Sequence of chain 2.A:
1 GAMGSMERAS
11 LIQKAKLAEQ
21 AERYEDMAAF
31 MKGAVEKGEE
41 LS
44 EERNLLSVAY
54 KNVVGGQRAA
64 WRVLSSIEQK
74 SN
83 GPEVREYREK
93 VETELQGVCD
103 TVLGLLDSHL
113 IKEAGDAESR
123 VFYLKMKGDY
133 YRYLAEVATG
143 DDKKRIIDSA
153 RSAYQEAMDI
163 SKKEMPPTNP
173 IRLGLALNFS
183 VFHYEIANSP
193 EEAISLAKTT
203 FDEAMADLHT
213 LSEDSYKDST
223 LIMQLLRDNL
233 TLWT

The small molecule below binds the protein below.
Small molecule (SMILES): COc1cc(C=O)ccc1-n1ccnc1-c1ccccc1

Binding-site contacts:
Ligand atom C01 contacts residue LYS127 of chain 2.A at 1.4 Å.
Ligand atom C20 contacts residue TRP13 of chain 2.B at 3.5 Å (hydrophobic).
Ligand atom C12 contacts residue ASN47 of chain 2.A at 3.5 Å.
Ligand atom C19 contacts residue TRP13 of chain 2.B at 3.7 Å (hydrophobic).
Ligand atom C10 contacts residue ILE173 of chain 2.A at 3.5 Å (hydrophobic).
Ligand atom C12 contacts residue CSO43 of chain 2.A at 3.5 Å.
Ligand atom C04 contacts residue ILE173 of chain 2.A at 4.2 Å (hydrophobic).
Ligand atom C11 contacts residue PHE124 of chain 2.A at 3.8 Å (hydrophobic).
Ligand atom C10 contacts residue PHE124 of chain 2.A at 3.5 Å (hydrophobic).
Ligand atom C03 contacts residue TRP13 of chain 2.B at 3.7 Å (hydrophobic).
Ligand atom C13 contacts residue ASN47 of chain 2.A at 4.0 Å.
Ligand atom C01 contacts residue TRP13 of chain 2.B at 3.8 Å (hydrophobic).
Ligand atom C04 contacts residue PRO172 of chain 2.A at 3.5 Å (hydrophobic).
Ligand atom C19 contacts residue SER50 of chain 2.A at 3.8 Å.
Ligand atom O18 contacts residue TRP13 of chain 2.B at 3.3 Å.
Ligand atom C03 contacts residue ILE173 of chain 2.A at 4.1 Å (hydrophobic).
Ligand atom C04 contacts residue LYS127 of chain 2.A at 4.3 Å.
Ligand atom C02 contacts residue LYS127 of chain 2.A at 2.5 Å.
Ligand atom C05 contacts residue TRP13 of chain 2.B at 3.5 Å (hydrophobic).
Ligand atom N06 contacts residue TRP13 of chain 2.B at 4.0 Å.
Ligand atom C19 contacts residue ASN47 of chain 2.A at 3.5 Å.
Ligand atom C04 contacts residue TRP13 of chain 2.B at 3.6 Å (hydrophobic).
Ligand atom C04 contacts residue ILE224 of chain 2.A at 4.0 Å (hydrophobic).
Ligand atom C09 contacts residue PHE124 of chain 2.A at 4.3 Å (hydrophobic).
Ligand atom N06 contacts residue PRO172 of chain 2.A at 4.3 Å.
Ligand atom C02 contacts residue TRP13 of chain 2.B at 3.6 Å (hydrophobic).
Ligand atom C11 contacts residue ASN47 of chain 2.A at 4.3 Å.
Ligand atom C11 contacts residue CSO43 of chain 2.A at 3.7 Å.
Ligand atom C17 contacts residue TRP13 of chain 2.B at 3.2 Å (hydrophobic).
Ligand atom C03 contacts residue LYS127 of chain 2.A at 2.9 Å.
Ligand atom O18 contacts residue ASN47 of chain 2.A at 3.9 Å.
Ligand atom C15 contacts residue PRO172 of chain 2.A at 4.3 Å (hydrophobic).
Ligand atom C16 contacts residue PRO172 of chain 2.A at 4.0 Å (hydrophobic).
Ligand atom C03 contacts residue GLY176 of chain 2.A at 4.1 Å.
Ligand atom C20 contacts residue LYS127 of chain 2.A at 3.8 Å.
Ligand atom C03 contacts residue PRO172 of chain 2.A at 3.6 Å (hydrophobic).
Ligand atom C09 contacts residue ILE173 of chain 2.A at 3.5 Å (hydrophobic).
Ligand atom C16 contacts residue TRP13 of chain 2.B at 4.1 Å (hydrophobic).
Ligand atom C13 contacts residue CSO43 of chain 2.A at 4.3 Å.
Ligand atom C19 contacts residue PHE124 of chain 2.A at 3.9 Å (hydrophobic).

Sequence of chain 2.B:
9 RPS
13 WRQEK